Binding-site contacts:
Ligand atom C4 contacts residue ASN361 of chain 3.B at 4.2 Å.
Ligand atom C8 contacts residue ASN361 of chain 3.B at 3.6 Å.
Ligand atom C7 contacts residue ASN361 of chain 3.B at 2.9 Å.
Ligand atom O5 contacts residue ASN361 of chain 3.B at 2.4 Å (h-bond).
Ligand atom C8 contacts residue THR363 of chain 3.B at 3.9 Å.
Ligand atom C2 contacts residue ASN361 of chain 3.B at 2.6 Å.
Ligand atom C3 contacts residue ASN361 of chain 3.B at 3.8 Å.
Ligand atom C1 contacts residue ASN361 of chain 3.B at 1.4 Å.
Ligand atom C5 contacts residue ASN361 of chain 3.B at 3.6 Å.
Ligand atom N2 contacts residue ASN361 of chain 3.B at 2.7 Å (h-bond).
Ligand atom O7 contacts residue ASN361 of chain 3.B at 3.2 Å (h-bond).

Sequence of chain 3.B:
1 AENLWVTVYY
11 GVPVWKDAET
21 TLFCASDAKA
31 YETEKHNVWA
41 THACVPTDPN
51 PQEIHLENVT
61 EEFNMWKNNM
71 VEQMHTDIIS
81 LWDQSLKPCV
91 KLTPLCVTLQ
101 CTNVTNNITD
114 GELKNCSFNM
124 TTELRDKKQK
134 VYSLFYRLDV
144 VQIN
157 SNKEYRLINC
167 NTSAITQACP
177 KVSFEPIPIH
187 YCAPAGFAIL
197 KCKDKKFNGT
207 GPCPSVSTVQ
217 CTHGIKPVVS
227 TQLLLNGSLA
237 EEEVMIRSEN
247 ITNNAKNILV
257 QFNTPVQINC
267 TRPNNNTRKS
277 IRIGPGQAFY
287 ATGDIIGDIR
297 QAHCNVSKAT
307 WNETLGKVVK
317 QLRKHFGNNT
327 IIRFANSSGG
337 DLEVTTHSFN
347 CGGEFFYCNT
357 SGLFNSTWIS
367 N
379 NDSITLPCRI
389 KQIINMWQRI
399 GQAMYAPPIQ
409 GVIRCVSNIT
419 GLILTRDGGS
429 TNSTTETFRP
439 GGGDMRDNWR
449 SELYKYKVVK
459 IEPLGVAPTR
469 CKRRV

This small molecule binds to this protein.
Small molecule (SMILES): CC(=O)N[C@H]1[C@H](O[C@H]2[C@H](O)[C@@H](NC(C)=O)CO[C@@H]2CO[C@@H]2O[C@@H](C)[C@@H](O)[C@@H](O)[C@@H]2O)O[C@H](CO)[C@@H](O[C@@H]2O[C@H](CO)[C@@H](O)[C@H](O)[C@@H]2O)[C@@H]1O